Sequence of chain 1.E:
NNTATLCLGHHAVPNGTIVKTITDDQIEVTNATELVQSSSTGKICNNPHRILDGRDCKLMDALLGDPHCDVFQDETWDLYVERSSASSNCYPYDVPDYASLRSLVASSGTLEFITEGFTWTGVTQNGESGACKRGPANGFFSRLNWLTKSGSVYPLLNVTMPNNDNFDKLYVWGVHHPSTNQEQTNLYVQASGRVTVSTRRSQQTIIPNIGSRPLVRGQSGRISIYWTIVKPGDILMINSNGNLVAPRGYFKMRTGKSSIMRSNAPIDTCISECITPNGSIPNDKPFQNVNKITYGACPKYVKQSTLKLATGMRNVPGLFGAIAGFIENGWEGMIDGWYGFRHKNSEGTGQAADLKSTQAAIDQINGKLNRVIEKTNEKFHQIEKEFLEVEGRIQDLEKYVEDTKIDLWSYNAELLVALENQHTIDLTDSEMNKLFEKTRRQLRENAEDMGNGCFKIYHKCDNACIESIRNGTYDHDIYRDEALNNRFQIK

Binding-site contacts:
Ligand atom C2 contacts residue VAL290 of chain 1.E at 4.1 Å (hydrophobic).
Ligand atom N2 contacts residue ASN278 of chain 1.E at 2.8 Å (h-bond).
Ligand atom O6 contacts residue ASN291 of chain 1.E at 4.2 Å.
Ligand atom O7 contacts residue ASN278 of chain 1.E at 3.1 Å (h-bond).
Ligand atom C1 contacts residue VAL290 of chain 1.E at 3.7 Å (hydrophobic).
Ligand atom C8 contacts residue SER38 of chain 1.E at 3.7 Å.
Ligand atom C7 contacts residue ASN278 of chain 1.E at 3.1 Å.
Ligand atom C3 contacts residue ASN278 of chain 1.E at 3.7 Å.
Ligand atom C1 contacts residue ASN291 of chain 1.E at 4.1 Å.
Ligand atom C2 contacts residue ASN278 of chain 1.E at 2.4 Å.
Ligand atom C1 contacts residue ASN278 of chain 1.E at 1.4 Å.
Ligand atom C5 contacts residue ASN291 of chain 1.E at 4.2 Å.
Ligand atom C8 contacts residue ASN278 of chain 1.E at 4.3 Å.
Ligand atom O5 contacts residue ASN291 of chain 1.E at 4.0 Å.
Ligand atom C8 contacts residue VAL290 of chain 1.E at 4.2 Å (hydrophobic).
Ligand atom C4 contacts residue ASN278 of chain 1.E at 4.2 Å.
Ligand atom C5 contacts residue ASN278 of chain 1.E at 3.7 Å.
Ligand atom O5 contacts residue ASN278 of chain 1.E at 2.4 Å (h-bond).
Ligand atom C3 contacts residue VAL290 of chain 1.E at 4.3 Å (hydrophobic).
Ligand atom N2 contacts residue VAL290 of chain 1.E at 3.7 Å.

A protein and the small-molecule ligand that binds it are described below.
Small molecule (SMILES): CC(=O)N[C@@H]1[C@@H](O)[C@H](O)[C@@H](CO)O[C@H]1O